Sequence of chain 1.A:
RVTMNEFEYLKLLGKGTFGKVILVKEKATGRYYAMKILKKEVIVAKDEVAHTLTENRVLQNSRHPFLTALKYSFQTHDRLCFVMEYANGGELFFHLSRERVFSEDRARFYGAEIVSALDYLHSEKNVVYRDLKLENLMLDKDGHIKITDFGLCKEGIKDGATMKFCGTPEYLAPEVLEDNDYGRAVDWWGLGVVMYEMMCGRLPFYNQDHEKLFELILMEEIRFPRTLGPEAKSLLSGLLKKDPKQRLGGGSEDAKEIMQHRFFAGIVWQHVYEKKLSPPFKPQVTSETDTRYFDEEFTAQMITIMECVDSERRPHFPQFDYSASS

A small-molecule ligand and the protein it binds are described below.
Small molecule (SMILES): CCOCCN(C[C@@H](O)CN1CCC[C@@]2(CC(=O)c3cc(O)ccc3O2)C1)S(=O)(=O)c1c(C)cccc1C

Binding-site contacts:
Ligand atom O35 contacts residue THR21 of chain 1.A at 3.8 Å.
Ligand atom C6 contacts residue VAL25 of chain 1.A at 3.8 Å (hydrophobic).
Ligand atom C14 contacts residue GLU139 of chain 1.A at 3.1 Å.
Ligand atom C1 contacts residue MET142 of chain 1.A at 3.4 Å (hydrophobic).
Ligand atom C13 contacts residue THR152 of chain 1.A at 3.7 Å.
Ligand atom C18 contacts residue ASP153 of chain 1.A at 3.4 Å.
Ligand atom C13 contacts residue ASP153 of chain 1.A at 3.0 Å.
Ligand atom C14 contacts residue THR152 of chain 1.A at 3.1 Å.
Ligand atom O20 contacts residue LYS40 of chain 1.A at 3.6 Å.
Ligand atom O17 contacts residue LEU17 of chain 1.A at 3.4 Å.
Ligand atom N12 contacts residue ASP153 of chain 1.A at 2.9 Å (salt-bridge).
Ligand atom C37 contacts residue GLU52 of chain 1.A at 3.6 Å.
Ligand atom C6 contacts residue MET142 of chain 1.A at 3.5 Å (hydrophobic).
Ligand atom C31 contacts residue GLY23 of chain 1.A at 3.6 Å.
Ligand atom C25 contacts residue GLY20 of chain 1.A at 3.7 Å.
Ligand atom C2 contacts residue MET142 of chain 1.A at 3.5 Å (hydrophobic).
Ligand atom O7 contacts residue VAL25 of chain 1.A at 3.6 Å.
Ligand atom C13 contacts residue ASN140 of chain 1.A at 3.5 Å.
Ligand atom C14 contacts residue ASP153 of chain 1.A at 3.5 Å.
Ligand atom C1 contacts residue ALA38 of chain 1.A at 3.5 Å (hydrophobic).
Ligand atom O20 contacts residue ASP153 of chain 1.A at 2.5 Å (salt-bridge).
Ligand atom C29 contacts residue GLY18 of chain 1.A at 3.7 Å.
Ligand atom O35 contacts residue PHE22 of chain 1.A at 3.0 Å (h-bond).
Ligand atom C5 contacts residue MET142 of chain 1.A at 3.7 Å (hydrophobic).
Ligand atom C21 contacts residue ASP153 of chain 1.A at 3.6 Å.
Ligand atom O16 contacts residue GLU89 of chain 1.A at 3.8 Å.
Ligand atom C5 contacts residue VAL25 of chain 1.A at 3.6 Å (hydrophobic).
Ligand atom C27 contacts residue LYS19 of chain 1.A at 3.7 Å.
Ligand atom C3 contacts residue MET142 of chain 1.A at 3.8 Å (hydrophobic).
Ligand atom O16 contacts residue ALA91 of chain 1.A at 3.5 Å (h-bond).
Ligand atom C13 contacts residue GLU139 of chain 1.A at 3.5 Å.
Ligand atom C28 contacts residue LYS19 of chain 1.A at 3.3 Å.
Ligand atom C15 contacts residue GLU95 of chain 1.A at 3.5 Å.
Ligand atom C19 contacts residue ASP153 of chain 1.A at 3.4 Å.
Ligand atom C37 contacts residue THR56 of chain 1.A at 3.2 Å.
Ligand atom O17 contacts residue PHE299 of chain 1.A at 3.4 Å.
Ligand atom C26 contacts residue GLY20 of chain 1.A at 3.7 Å.
Ligand atom C3 contacts residue MET88 of chain 1.A at 3.7 Å (hydrophobic).
Ligand atom C28 contacts residue GLY18 of chain 1.A at 3.3 Å.
Ligand atom O16 contacts residue ALA38 of chain 1.A at 3.1 Å.